Binding-site contacts:
Ligand atom O6 contacts residue TYR27 of chain 1.J at 3.6 Å.
Ligand atom C4 contacts residue GLY24 of chain 1.J at 3.3 Å.
Ligand atom C9 contacts residue TRP16 of chain 1.K at 3.5 Å (hydrophobic).
Ligand atom C17 contacts residue TYR27 of chain 1.J at 4.0 Å (hydrophobic).
Ligand atom C20 contacts residue GLU826 of chain 1.A at 2.8 Å.
Ligand atom C5 contacts residue GLY24 of chain 1.J at 3.5 Å.
Ligand atom C21 contacts residue GLU826 of chain 1.A at 2.5 Å.
Ligand atom C23 contacts residue GLU826 of chain 1.A at 3.8 Å.
Ligand atom C16 contacts residue THR823 of chain 1.A at 3.9 Å.
Ligand atom O4 contacts residue SER10 of chain 1.K at 3.6 Å (h-bond).
Ligand atom C39 contacts residue MET815 of chain 1.A at 3.8 Å (hydrophobic).
Ligand atom C3 contacts residue ILE25 of chain 1.J at 3.9 Å (hydrophobic).
Ligand atom C9 contacts residue GLY20 of chain 1.J at 3.8 Å.
Ligand atom C33 contacts residue PHE23 of chain 1.J at 3.8 Å (hydrophobic).
Ligand atom O7 contacts residue ARG828 of chain 1.A at 3.2 Å (salt-bridge).
Ligand atom C11 contacts residue PHE23 of chain 1.J at 3.5 Å (hydrophobic).
Ligand atom C10 contacts residue GLY20 of chain 1.J at 3.7 Å.
Ligand atom O5 contacts residue GLU826 of chain 1.A at 3.9 Å.
Ligand atom O7 contacts residue VAL827 of chain 1.A at 3.7 Å.
Ligand atom C10 contacts residue PHE23 of chain 1.J at 3.4 Å (hydrophobic).
Ligand atom N1 contacts residue GLU826 of chain 1.A at 2.4 Å (salt-bridge).
Ligand atom C27 contacts residue VAL827 of chain 1.A at 4.0 Å (hydrophobic).
Ligand atom C18 contacts residue GLU826 of chain 1.A at 2.5 Å.
Ligand atom C24 contacts residue GLU826 of chain 1.A at 3.7 Å.
Ligand atom O7 contacts residue HIS30 of chain 1.J at 3.6 Å (h-bond).
Ligand atom C15 contacts residue THR823 of chain 1.A at 3.9 Å.
Ligand atom C6 contacts residue ALA13 of chain 1.K at 4.0 Å (hydrophobic).
Ligand atom O5 contacts residue THR823 of chain 1.A at 3.4 Å (h-bond).
Ligand atom C22 contacts residue GLU826 of chain 1.A at 1.8 Å.
Ligand atom C19 contacts residue GLU826 of chain 1.A at 2.4 Å.
Ligand atom O3 contacts residue GLU826 of chain 1.A at 3.7 Å.
Ligand atom O1 contacts residue THR823 of chain 1.A at 2.9 Å (h-bond).
Ligand atom C3 contacts residue GLY24 of chain 1.J at 3.0 Å.
Ligand atom C38 contacts residue LEU824 of chain 1.A at 3.7 Å (hydrophobic).
Ligand atom C2 contacts residue GLY24 of chain 1.J at 3.6 Å.
Ligand atom C12 contacts residue PHE23 of chain 1.J at 3.4 Å (hydrophobic).
Ligand atom C37 contacts residue LEU824 of chain 1.A at 4.0 Å (hydrophobic).
Ligand atom C26 contacts residue VAL26 of chain 1.J at 3.9 Å (hydrophobic).
Ligand atom C7 contacts residue ALA13 of chain 1.K at 3.6 Å (hydrophobic).
Ligand atom C25 contacts residue HIS30 of chain 1.J at 3.8 Å.

A protein and the small-molecule ligand that binds it are described below.
Small molecule (SMILES): CC(C)CCCCCCCCCCCC(=O)OC[C@H](OC[C@H](C[N+](C)(C)C)C(=O)O)OC(=O)CCCCCCCCCCCC(C)C

Sequence of chain 1.K:
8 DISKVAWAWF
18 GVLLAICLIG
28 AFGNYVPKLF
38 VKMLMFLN

Sequence of chain 1.J:
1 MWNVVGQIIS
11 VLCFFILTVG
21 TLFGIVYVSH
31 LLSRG

Sequence of chain 1.A:
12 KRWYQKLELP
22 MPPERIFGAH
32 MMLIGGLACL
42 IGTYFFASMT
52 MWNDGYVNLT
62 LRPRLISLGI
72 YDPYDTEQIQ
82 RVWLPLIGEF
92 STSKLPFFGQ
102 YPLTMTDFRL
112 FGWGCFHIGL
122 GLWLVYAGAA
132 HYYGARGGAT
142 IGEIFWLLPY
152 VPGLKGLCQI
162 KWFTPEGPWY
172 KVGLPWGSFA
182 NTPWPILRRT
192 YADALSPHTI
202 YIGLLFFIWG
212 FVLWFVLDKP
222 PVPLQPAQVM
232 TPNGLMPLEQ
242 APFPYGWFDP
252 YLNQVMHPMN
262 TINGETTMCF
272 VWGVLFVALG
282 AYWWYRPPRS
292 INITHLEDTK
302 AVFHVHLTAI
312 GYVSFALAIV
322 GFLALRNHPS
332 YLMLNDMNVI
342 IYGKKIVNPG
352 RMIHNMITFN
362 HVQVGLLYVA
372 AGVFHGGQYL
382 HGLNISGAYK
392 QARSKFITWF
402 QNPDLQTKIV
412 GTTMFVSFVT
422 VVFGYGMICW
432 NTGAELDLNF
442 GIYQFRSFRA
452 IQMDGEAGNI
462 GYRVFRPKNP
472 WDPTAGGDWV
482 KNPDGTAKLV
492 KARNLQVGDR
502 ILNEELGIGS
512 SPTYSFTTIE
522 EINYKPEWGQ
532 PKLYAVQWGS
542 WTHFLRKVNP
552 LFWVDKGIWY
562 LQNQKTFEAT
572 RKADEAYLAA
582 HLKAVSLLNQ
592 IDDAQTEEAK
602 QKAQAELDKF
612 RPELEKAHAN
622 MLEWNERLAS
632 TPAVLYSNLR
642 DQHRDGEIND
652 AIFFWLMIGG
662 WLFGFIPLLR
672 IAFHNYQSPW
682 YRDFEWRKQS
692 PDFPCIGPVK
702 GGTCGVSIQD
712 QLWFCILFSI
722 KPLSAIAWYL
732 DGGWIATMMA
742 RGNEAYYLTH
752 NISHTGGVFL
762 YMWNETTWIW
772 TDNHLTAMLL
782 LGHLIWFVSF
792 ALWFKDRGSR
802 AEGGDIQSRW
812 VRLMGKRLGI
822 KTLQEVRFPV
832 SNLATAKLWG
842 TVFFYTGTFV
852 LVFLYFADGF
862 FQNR

Sequence of chain 1.G:
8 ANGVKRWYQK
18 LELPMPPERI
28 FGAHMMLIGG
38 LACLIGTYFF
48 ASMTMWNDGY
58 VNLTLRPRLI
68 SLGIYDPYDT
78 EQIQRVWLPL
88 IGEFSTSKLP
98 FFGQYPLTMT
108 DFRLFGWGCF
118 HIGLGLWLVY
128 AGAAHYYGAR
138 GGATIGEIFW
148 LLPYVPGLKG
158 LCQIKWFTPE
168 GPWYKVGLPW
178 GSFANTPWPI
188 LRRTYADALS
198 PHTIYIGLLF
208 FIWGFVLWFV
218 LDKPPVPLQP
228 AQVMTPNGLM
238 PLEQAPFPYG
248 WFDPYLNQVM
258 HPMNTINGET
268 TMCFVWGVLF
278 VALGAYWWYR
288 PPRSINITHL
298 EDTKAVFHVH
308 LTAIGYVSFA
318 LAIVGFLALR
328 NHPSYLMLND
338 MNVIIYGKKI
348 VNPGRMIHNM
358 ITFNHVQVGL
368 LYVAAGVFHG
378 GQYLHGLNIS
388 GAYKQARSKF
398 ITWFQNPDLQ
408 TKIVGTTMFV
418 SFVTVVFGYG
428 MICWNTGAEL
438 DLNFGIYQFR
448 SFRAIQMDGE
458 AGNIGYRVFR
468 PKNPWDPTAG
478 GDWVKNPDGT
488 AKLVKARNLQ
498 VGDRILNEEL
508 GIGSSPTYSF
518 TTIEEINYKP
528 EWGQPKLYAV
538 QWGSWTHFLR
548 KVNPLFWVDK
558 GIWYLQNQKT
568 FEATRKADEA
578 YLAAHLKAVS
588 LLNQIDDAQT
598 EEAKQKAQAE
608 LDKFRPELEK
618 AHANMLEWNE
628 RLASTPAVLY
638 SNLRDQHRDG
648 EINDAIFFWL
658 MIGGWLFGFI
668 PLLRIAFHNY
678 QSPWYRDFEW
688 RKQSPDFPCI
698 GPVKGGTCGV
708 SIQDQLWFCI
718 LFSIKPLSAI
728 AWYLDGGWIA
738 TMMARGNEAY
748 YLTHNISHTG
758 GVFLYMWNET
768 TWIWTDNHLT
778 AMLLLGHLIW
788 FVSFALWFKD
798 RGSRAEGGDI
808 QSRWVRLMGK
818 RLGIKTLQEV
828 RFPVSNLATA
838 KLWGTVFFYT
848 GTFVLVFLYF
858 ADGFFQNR